This protein binds this small molecule.
Small molecule (SMILES): CC(=O)N[C@@H]1[C@@H](O)[C@H](O)[C@@H](CO)O[C@H]1O

Binding-site contacts:
Ligand atom C4 contacts residue ASN334 of chain 1.B at 4.3 Å.
Ligand atom O7 contacts residue LYS308 of chain 1.B at 4.4 Å.
Ligand atom C2 contacts residue ASN334 of chain 1.B at 2.5 Å.
Ligand atom C7 contacts residue ASN334 of chain 1.B at 3.4 Å.
Ligand atom C3 contacts residue ASN334 of chain 1.B at 3.8 Å.
Ligand atom C5 contacts residue ASN334 of chain 1.B at 3.7 Å.
Ligand atom O7 contacts residue ASN334 of chain 1.B at 3.3 Å (h-bond).
Ligand atom C1 contacts residue ASN334 of chain 1.B at 1.5 Å.
Ligand atom N2 contacts residue ASN334 of chain 1.B at 2.8 Å (h-bond).
Ligand atom O5 contacts residue ASN334 of chain 1.B at 2.4 Å (h-bond).
Ligand atom N2 contacts residue ILE333 of chain 1.B at 4.3 Å.

Sequence of chain 1.B:
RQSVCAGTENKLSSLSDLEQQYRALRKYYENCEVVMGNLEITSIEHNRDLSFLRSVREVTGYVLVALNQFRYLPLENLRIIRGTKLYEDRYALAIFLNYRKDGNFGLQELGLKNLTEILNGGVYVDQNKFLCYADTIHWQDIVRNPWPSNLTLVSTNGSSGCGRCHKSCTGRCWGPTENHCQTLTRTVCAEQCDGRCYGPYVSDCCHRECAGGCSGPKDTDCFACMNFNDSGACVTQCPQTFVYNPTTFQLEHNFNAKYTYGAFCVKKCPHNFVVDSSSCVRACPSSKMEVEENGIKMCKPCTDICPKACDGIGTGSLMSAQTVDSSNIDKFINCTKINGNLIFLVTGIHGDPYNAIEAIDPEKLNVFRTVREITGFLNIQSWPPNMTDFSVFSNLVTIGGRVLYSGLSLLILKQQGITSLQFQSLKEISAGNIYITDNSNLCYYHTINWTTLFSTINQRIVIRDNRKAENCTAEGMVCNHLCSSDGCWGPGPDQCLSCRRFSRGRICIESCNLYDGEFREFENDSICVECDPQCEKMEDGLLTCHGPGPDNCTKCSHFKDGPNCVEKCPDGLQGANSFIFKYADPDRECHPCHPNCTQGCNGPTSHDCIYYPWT